Sequence of chain 1.D:
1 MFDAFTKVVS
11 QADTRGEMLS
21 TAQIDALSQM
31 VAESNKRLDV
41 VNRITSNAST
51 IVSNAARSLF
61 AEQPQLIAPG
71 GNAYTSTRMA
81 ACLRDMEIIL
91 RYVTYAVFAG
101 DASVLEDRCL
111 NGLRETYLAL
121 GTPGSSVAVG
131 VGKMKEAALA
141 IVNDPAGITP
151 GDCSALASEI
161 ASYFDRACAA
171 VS

Binding-site contacts:
Ligand atom C1A contacts residue ARG84 of chain 1.D at 3.3 Å.
Ligand atom C1C contacts residue ALA73 of chain 1.D at 3.9 Å (hydrophobic).
Ligand atom CHB contacts residue ASP85 of chain 1.D at 3.1 Å.
Ligand atom CMD contacts residue THR122 of chain 1.D at 3.8 Å.
Ligand atom ND contacts residue TYR117 of chain 1.D at 3.7 Å.
Ligand atom C3D contacts residue THR122 of chain 1.D at 3.9 Å.
Ligand atom CAC contacts residue CYS82 of chain 1.D at 2.0 Å (hydrophobic).
Ligand atom C2A contacts residue ARG84 of chain 1.D at 3.5 Å.
Ligand atom CMD contacts residue ASN72 of chain 1.D at 2.7 Å.
Ligand atom C4C contacts residue CYS82 of chain 1.D at 3.4 Å (hydrophobic).
Ligand atom CHD contacts residue ASP85 of chain 1.D at 3.7 Å.
Ligand atom CHA contacts residue LEU120 of chain 1.D at 3.6 Å (hydrophobic).
Ligand atom O1D contacts residue ARG78 of chain 1.D at 3.0 Å.
Ligand atom NC contacts residue CYS82 of chain 1.D at 3.7 Å.
Ligand atom C2D contacts residue ASN72 of chain 1.D at 3.5 Å.
Ligand atom CHD contacts residue CYS82 of chain 1.D at 3.7 Å (hydrophobic).
Ligand atom C4A contacts residue ASP85 of chain 1.D at 3.5 Å.
Ligand atom OC contacts residue ASN72 of chain 1.D at 3.4 Å.
Ligand atom C3C contacts residue CYS82 of chain 1.D at 2.9 Å (hydrophobic).
Ligand atom NC contacts residue ASN72 of chain 1.D at 3.6 Å (h-bond).
Ligand atom C1C contacts residue CYS82 of chain 1.D at 3.5 Å (hydrophobic).
Ligand atom ND contacts residue ASP85 of chain 1.D at 3.1 Å (salt-bridge).
Ligand atom O2A contacts residue ARG84 of chain 1.D at 3.3 Å (salt-bridge).
Ligand atom CMB contacts residue ILE88 of chain 1.D at 3.3 Å (hydrophobic).
Ligand atom CAB contacts residue ARG108 of chain 1.D at 3.7 Å.
Ligand atom C4A contacts residue ARG84 of chain 1.D at 3.2 Å.
Ligand atom CMC contacts residue SER126 of chain 1.D at 3.9 Å.
Ligand atom NA contacts residue ARG84 of chain 1.D at 3.1 Å (salt-bridge).
Ligand atom CHB contacts residue ARG84 of chain 1.D at 3.9 Å.
Ligand atom C4C contacts residue THR122 of chain 1.D at 3.6 Å.
Ligand atom C2D contacts residue THR122 of chain 1.D at 3.5 Å.
Ligand atom NC contacts residue THR122 of chain 1.D at 3.8 Å.
Ligand atom OC contacts residue ALA73 of chain 1.D at 3.2 Å.
Ligand atom C1D contacts residue ASP85 of chain 1.D at 3.9 Å.
Ligand atom NA contacts residue ASP85 of chain 1.D at 3.0 Å (salt-bridge).
Ligand atom CBC contacts residue CYS82 of chain 1.D at 2.5 Å (hydrophobic).
Ligand atom C2C contacts residue CYS82 of chain 1.D at 3.0 Å (hydrophobic).
Ligand atom CHD contacts residue THR122 of chain 1.D at 3.7 Å.
Ligand atom C3A contacts residue ARG84 of chain 1.D at 3.5 Å.
Ligand atom C1D contacts residue THR122 of chain 1.D at 3.9 Å.

This protein binds this small molecule.
Small molecule (SMILES): C=CC1=C(C)/C(=C/c2[nH]c(/C=C3\N=C(/C=C4\NC(=O)C(C)=C4C=C)C(C)=C3CCC(=O)O)c(CCC(=O)O)c2C)NC1=O